Sequence of chain 1.D:
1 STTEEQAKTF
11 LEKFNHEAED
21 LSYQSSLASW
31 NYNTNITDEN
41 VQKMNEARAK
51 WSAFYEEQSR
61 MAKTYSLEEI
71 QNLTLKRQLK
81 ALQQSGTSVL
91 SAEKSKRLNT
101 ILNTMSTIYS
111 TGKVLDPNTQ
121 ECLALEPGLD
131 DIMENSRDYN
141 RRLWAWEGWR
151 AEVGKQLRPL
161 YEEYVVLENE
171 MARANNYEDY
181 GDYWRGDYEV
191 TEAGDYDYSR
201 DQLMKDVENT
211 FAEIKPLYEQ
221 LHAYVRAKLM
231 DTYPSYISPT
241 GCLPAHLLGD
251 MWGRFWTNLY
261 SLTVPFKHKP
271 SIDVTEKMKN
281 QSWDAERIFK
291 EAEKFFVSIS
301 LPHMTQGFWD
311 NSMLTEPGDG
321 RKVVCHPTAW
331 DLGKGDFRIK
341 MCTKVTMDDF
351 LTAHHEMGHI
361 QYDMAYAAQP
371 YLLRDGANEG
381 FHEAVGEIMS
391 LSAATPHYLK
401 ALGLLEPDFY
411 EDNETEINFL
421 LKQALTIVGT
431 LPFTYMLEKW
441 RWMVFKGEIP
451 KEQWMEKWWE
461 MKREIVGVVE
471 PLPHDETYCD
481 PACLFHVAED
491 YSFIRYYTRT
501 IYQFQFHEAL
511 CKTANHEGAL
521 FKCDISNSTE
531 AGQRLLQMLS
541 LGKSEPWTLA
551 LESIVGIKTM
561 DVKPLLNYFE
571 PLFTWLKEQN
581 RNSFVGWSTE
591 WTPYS

Binding-site contacts:
Ligand atom C8 contacts residue ASP524 of chain 1.D at 4.1 Å.
Ligand atom C2 contacts residue ASN527 of chain 1.D at 2.9 Å.
Ligand atom O7 contacts residue ASP524 of chain 1.D at 3.5 Å (salt-bridge).
Ligand atom N2 contacts residue ASN527 of chain 1.D at 3.4 Å (h-bond).
Ligand atom C1 contacts residue ASN527 of chain 1.D at 1.6 Å.
Ligand atom C4 contacts residue ASN527 of chain 1.D at 3.5 Å.
Ligand atom O5 contacts residue ASN527 of chain 1.D at 2.1 Å (h-bond).
Ligand atom C7 contacts residue ASN527 of chain 1.D at 3.9 Å.
Ligand atom O7 contacts residue ASN527 of chain 1.D at 4.2 Å.
Ligand atom C7 contacts residue ASP524 of chain 1.D at 3.9 Å.
Ligand atom O6 contacts residue ASN527 of chain 1.D at 3.7 Å.
Ligand atom C3 contacts residue ASN527 of chain 1.D at 3.8 Å.
Ligand atom C6 contacts residue ASN527 of chain 1.D at 2.7 Å.
Ligand atom C5 contacts residue ASN527 of chain 1.D at 2.9 Å.

The protein below binds the small molecule below.
Small molecule (SMILES): CC(=O)N[C@@H]1[C@@H](O)[C@H](O)[C@@H](CO)O[C@H]1O